The protein below binds the small molecule below.
Small molecule (SMILES): CC(=O)N[C@@H]1[C@@H](O)[C@H](O)[C@@H](CO)O[C@H]1O

Binding-site contacts:
Ligand atom C4 contacts residue ASN25 of chain 2.A at 4.3 Å.
Ligand atom C7 contacts residue ASN25 of chain 2.A at 3.2 Å.
Ligand atom C1 contacts residue ASN25 of chain 2.A at 1.5 Å.
Ligand atom C8 contacts residue ASN25 of chain 2.A at 4.4 Å.
Ligand atom N2 contacts residue ASN25 of chain 2.A at 2.9 Å (h-bond).
Ligand atom O5 contacts residue ASN25 of chain 2.A at 2.5 Å (h-bond).
Ligand atom C8 contacts residue LYS24 of chain 2.A at 4.5 Å.
Ligand atom C2 contacts residue ASN25 of chain 2.A at 2.5 Å.
Ligand atom C5 contacts residue ASN25 of chain 2.A at 3.8 Å.
Ligand atom C3 contacts residue ASN25 of chain 2.A at 3.8 Å.
Ligand atom O6 contacts residue ASN25 of chain 2.A at 4.4 Å.
Ligand atom O7 contacts residue ASN25 of chain 2.A at 3.2 Å (h-bond).

Sequence of chain 2.A:
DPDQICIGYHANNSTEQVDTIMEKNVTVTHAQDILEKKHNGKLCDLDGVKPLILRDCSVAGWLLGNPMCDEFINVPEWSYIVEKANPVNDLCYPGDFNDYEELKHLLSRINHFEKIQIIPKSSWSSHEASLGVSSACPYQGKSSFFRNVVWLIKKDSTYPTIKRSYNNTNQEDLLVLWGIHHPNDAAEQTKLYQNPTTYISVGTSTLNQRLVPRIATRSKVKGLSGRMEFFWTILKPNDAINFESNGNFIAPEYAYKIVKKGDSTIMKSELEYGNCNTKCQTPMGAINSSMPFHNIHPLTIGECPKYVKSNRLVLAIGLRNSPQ